Sequence of chain 1.A:
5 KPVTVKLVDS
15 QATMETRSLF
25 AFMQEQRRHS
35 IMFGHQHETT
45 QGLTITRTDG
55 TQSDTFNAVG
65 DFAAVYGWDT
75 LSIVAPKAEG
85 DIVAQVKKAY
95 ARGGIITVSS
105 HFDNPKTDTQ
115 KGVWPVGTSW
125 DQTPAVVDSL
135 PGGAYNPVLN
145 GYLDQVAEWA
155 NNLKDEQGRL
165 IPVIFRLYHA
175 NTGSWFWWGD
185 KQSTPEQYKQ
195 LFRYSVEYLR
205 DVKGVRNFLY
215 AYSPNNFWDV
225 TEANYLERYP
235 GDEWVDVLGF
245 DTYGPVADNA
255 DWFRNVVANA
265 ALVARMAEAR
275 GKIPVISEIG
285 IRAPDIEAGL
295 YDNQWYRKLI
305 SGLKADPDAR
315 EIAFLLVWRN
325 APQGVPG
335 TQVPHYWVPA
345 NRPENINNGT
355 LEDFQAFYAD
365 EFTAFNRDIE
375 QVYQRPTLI

Binding-site contacts:
Ligand atom O22 contacts residue TRP124 of chain 1.A at 3.1 Å (h-bond).
Ligand atom N2 contacts residue MBF1 of chain 1.B at 2.9 Å (h-bond).
Ligand atom C3 contacts residue MBF1 of chain 1.B at 3.7 Å.
Ligand atom N2 contacts residue TRP124 of chain 1.A at 3.7 Å.
Ligand atom O21 contacts residue TRP179 of chain 1.A at 3.2 Å.
Ligand atom C4 contacts residue MBF1 of chain 1.B at 4.2 Å.
Ligand atom C2 contacts residue TRP179 of chain 1.A at 3.5 Å (hydrophobic).
Ligand atom C4 contacts residue TRP179 of chain 1.A at 3.7 Å (hydrophobic).
Ligand atom N4 contacts residue TRP179 of chain 1.A at 3.9 Å.
Ligand atom O22 contacts residue MBF1 of chain 1.B at 2.5 Å (h-bond).
Ligand atom C6 contacts residue TYR247 of chain 1.A at 3.7 Å (hydrophobic).
Ligand atom C1 contacts residue MBF1 of chain 1.B at 1.4 Å.
Ligand atom O22 contacts residue TRP179 of chain 1.A at 3.8 Å.
Ligand atom O22 contacts residue PHE180 of chain 1.A at 3.8 Å.
Ligand atom C6 contacts residue MBF1 of chain 1.B at 2.3 Å.
Ligand atom C5 contacts residue MBF1 of chain 1.B at 3.6 Å.
Ligand atom C2 contacts residue MBF1 of chain 1.B at 2.5 Å.
Ligand atom N2 contacts residue TRP179 of chain 1.A at 3.4 Å.
Ligand atom O21 contacts residue MBF1 of chain 1.B at 4.1 Å.
Ligand atom C5 contacts residue TRP179 of chain 1.A at 4.2 Å (hydrophobic).
Ligand atom N2 contacts residue PHE180 of chain 1.A at 4.5 Å.
Ligand atom C3 contacts residue TRP179 of chain 1.A at 3.5 Å (hydrophobic).
Ligand atom O21 contacts residue TRP124 of chain 1.A at 3.2 Å (h-bond).
Ligand atom O42 contacts residue TRP179 of chain 1.A at 3.7 Å.
Ligand atom C5 contacts residue TYR247 of chain 1.A at 4.0 Å (hydrophobic).
Ligand atom C1 contacts residue TRP179 of chain 1.A at 4.2 Å (hydrophobic).
Ligand atom O41 contacts residue TRP179 of chain 1.A at 4.1 Å.

This small molecule binds to this protein.
Small molecule (SMILES): O=[N+]([O-])c1cccc([N+](=O)[O-])c1